A small-molecule ligand and the protein it binds are described below.
Small molecule (SMILES): CCCCCCSC[C@H]1CN(Cc2c[nH]c3c(N)ncnc23)C[C@@H]1O

Sequence of chain 1.C:
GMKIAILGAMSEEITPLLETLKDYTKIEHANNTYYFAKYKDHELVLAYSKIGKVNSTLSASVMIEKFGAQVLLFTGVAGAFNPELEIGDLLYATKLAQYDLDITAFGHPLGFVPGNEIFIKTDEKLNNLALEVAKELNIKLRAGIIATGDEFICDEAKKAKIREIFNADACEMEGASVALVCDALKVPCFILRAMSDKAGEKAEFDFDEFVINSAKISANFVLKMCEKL

Sequence of chain 1.G:
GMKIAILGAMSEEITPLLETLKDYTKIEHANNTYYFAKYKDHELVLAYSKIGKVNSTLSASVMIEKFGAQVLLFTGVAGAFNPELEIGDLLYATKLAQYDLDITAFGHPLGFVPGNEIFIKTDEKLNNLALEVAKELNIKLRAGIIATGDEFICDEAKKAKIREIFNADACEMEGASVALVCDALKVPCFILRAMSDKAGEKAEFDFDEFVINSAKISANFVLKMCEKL

Binding-site contacts:
Ligand atom C2 contacts residue MET182 of chain 1.G at 3.8 Å (hydrophobic).
Ligand atom C5 contacts residue ASP206 of chain 1.G at 3.7 Å.
Ligand atom N6 contacts residue ILE162 of chain 1.G at 2.8 Å (h-bond).
Ligand atom C10 contacts residue VAL86 of chain 1.G at 3.1 Å (hydrophobic).
Ligand atom C5 contacts residue PHE161 of chain 1.G at 3.4 Å (hydrophobic).
Ligand atom O3A contacts residue ILE60 of chain 1.G at 3.5 Å.
Ligand atom C2A contacts residue GLU183 of chain 1.G at 3.5 Å.
Ligand atom C21 contacts residue ILE60 of chain 1.G at 3.7 Å (hydrophobic).
Ligand atom S5A contacts residue ILE112 of chain 1.C at 3.7 Å.
Ligand atom C8 contacts residue ALA87 of chain 1.G at 3.3 Å (hydrophobic).
Ligand atom C20 contacts residue ILE60 of chain 1.G at 3.7 Å (hydrophobic).
Ligand atom N3 contacts residue MET182 of chain 1.G at 3.6 Å.
Ligand atom N1 contacts residue CYS180 of chain 1.G at 3.6 Å.
Ligand atom C8 contacts residue ASP206 of chain 1.G at 3.5 Å.
Ligand atom N7 contacts residue PHE161 of chain 1.G at 3.7 Å.
Ligand atom C5 contacts residue GLY88 of chain 1.G at 3.6 Å.
Ligand atom C5A contacts residue PHE161 of chain 1.G at 3.6 Å (hydrophobic).
Ligand atom C9 contacts residue ALA87 of chain 1.G at 3.7 Å (hydrophobic).
Ligand atom N7 contacts residue ALA87 of chain 1.G at 3.5 Å.
Ligand atom C3A contacts residue GLU183 of chain 1.G at 3.4 Å.
Ligand atom C21 contacts residue PHE115 of chain 1.C at 3.7 Å (hydrophobic).
Ligand atom C2 contacts residue PHE161 of chain 1.G at 3.7 Å (hydrophobic).
Ligand atom O3A contacts residue GLU183 of chain 1.G at 2.7 Å (salt-bridge).
Ligand atom C3A contacts residue MET182 of chain 1.G at 3.7 Å (hydrophobic).
Ligand atom C2A contacts residue MET182 of chain 1.G at 3.6 Å (hydrophobic).
Ligand atom N3 contacts residue GLU181 of chain 1.G at 3.4 Å.
Ligand atom N7 contacts residue ASP206 of chain 1.G at 2.7 Å (salt-bridge).
Ligand atom N1 contacts residue PHE161 of chain 1.G at 3.5 Å.
Ligand atom C1A contacts residue PHE216 of chain 1.G at 3.6 Å (hydrophobic).
Ligand atom C8 contacts residue GLY88 of chain 1.G at 3.5 Å.
Ligand atom O3A contacts residue ALA18 of chain 1.G at 3.5 Å.
Ligand atom N1 contacts residue ILE162 of chain 1.G at 3.0 Å (h-bond).
Ligand atom C6 contacts residue PHE161 of chain 1.G at 3.3 Å (hydrophobic).
Ligand atom N7 contacts residue SER205 of chain 1.G at 3.6 Å (h-bond).
Ligand atom C8 contacts residue SER205 of chain 1.G at 3.3 Å.
Ligand atom C2 contacts residue ILE162 of chain 1.G at 3.8 Å (hydrophobic).
Ligand atom N6 contacts residue PHE161 of chain 1.G at 3.4 Å.
Ligand atom N7 contacts residue GLY88 of chain 1.G at 3.3 Å (h-bond).
Ligand atom N6 contacts residue ASP206 of chain 1.G at 3.0 Å (salt-bridge).
Ligand atom C2 contacts residue GLU160 of chain 1.G at 3.5 Å.